The protein below binds the small molecule below.
Small molecule (SMILES): CC(=O)N[C@@H]1[C@@H](O)[C@H](O)[C@@H](CO)O[C@H]1O

Binding-site contacts:
Ligand atom O5 contacts residue ASN23 of chain 1.G at 2.3 Å (h-bond).
Ligand atom O7 contacts residue ASN23 of chain 1.G at 3.2 Å (h-bond).
Ligand atom C4 contacts residue ASN23 of chain 1.G at 4.2 Å.
Ligand atom C8 contacts residue SER24 of chain 1.G at 4.4 Å.
Ligand atom C2 contacts residue ASN23 of chain 1.G at 2.5 Å.
Ligand atom C7 contacts residue ASN23 of chain 1.G at 3.3 Å.
Ligand atom N2 contacts residue ASN23 of chain 1.G at 3.0 Å (h-bond).
Ligand atom C8 contacts residue ASN23 of chain 1.G at 4.1 Å.
Ligand atom C5 contacts residue ASN23 of chain 1.G at 3.7 Å.
Ligand atom C3 contacts residue ASN23 of chain 1.G at 3.8 Å.
Ligand atom C1 contacts residue THR21 of chain 1.G at 4.2 Å.
Ligand atom C1 contacts residue ASN23 of chain 1.G at 1.4 Å.

Sequence of chain 1.G:
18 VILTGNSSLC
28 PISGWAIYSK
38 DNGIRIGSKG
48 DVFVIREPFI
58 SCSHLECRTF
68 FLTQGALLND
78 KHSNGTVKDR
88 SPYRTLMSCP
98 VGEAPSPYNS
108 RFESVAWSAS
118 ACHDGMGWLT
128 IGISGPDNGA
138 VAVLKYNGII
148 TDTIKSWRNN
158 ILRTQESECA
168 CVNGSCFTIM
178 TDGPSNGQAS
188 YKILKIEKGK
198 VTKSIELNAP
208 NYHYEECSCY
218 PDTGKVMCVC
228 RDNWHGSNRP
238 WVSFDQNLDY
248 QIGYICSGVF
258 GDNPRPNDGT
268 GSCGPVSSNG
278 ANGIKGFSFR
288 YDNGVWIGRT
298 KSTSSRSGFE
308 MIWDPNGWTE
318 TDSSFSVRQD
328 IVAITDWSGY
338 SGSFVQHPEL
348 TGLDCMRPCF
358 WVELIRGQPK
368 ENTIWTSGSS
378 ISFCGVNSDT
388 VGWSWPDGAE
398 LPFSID